The small molecule below binds the protein below.
Small molecule (SMILES): CCOc1cc([C@@H](Nc2ccc3c(N)nccc3c2)C(=O)NCc2ccccc2S(=O)(=O)C(C)C)ccc1OC(C)C

Binding-site contacts:
Ligand atom N11 contacts residue SER192 of chain 1.A at 3.2 Å (h-bond).
Ligand atom O37 contacts residue LYS45 of chain 1.A at 3.3 Å.
Ligand atom O22 contacts residue TRP212 of chain 1.A at 3.6 Å.
Ligand atom C5 contacts residue GLY213 of chain 1.A at 3.5 Å.
Ligand atom C28 contacts residue THR86 of chain 1.A at 3.4 Å.
Ligand atom C7 contacts residue VAL210 of chain 1.A at 3.6 Å (hydrophobic).
Ligand atom C40 contacts residue HIS41 of chain 1.A at 3.6 Å.
Ligand atom C27 contacts residue HIS41 of chain 1.A at 3.4 Å.
Ligand atom O15 contacts residue SER192 of chain 1.A at 3.1 Å (h-bond).
Ligand atom C4 contacts residue TRP212 of chain 1.A at 3.5 Å (hydrophobic).
Ligand atom C8 contacts residue TRP212 of chain 1.A at 3.6 Å (hydrophobic).
Ligand atom N42 contacts residue SER187 of chain 1.A at 2.9 Å (h-bond).
Ligand atom C33 contacts residue HIS41 of chain 1.A at 3.5 Å.
Ligand atom C6 contacts residue GLY215 of chain 1.A at 3.0 Å.
Ligand atom C34 contacts residue HIS41 of chain 1.A at 3.1 Å.
Ligand atom C18 contacts residue TRP212 of chain 1.A at 3.5 Å (hydrophobic).
Ligand atom C3 contacts residue SER187 of chain 1.A at 3.0 Å.
Ligand atom C41 contacts residue LEU25 of chain 1.A at 3.5 Å (hydrophobic).
Ligand atom C3 contacts residue ASP186 of chain 1.A at 3.6 Å.
Ligand atom C28 contacts residue ASP90 of chain 1.A at 3.5 Å.
Ligand atom O15 contacts residue HIS41 of chain 1.A at 2.8 Å (h-bond).
Ligand atom C12 contacts residue LYS189 of chain 1.A at 3.6 Å.
Ligand atom C17 contacts residue SER211 of chain 1.A at 3.6 Å.
Ligand atom C9 contacts residue LYS189 of chain 1.A at 3.6 Å.
Ligand atom C27 contacts residue SER211 of chain 1.A at 3.4 Å.
Ligand atom C1 contacts residue ASP186 of chain 1.A at 3.4 Å.
Ligand atom N42 contacts residue GLY223 of chain 1.A at 3.4 Å.
Ligand atom C3 contacts residue TRP212 of chain 1.A at 3.6 Å (hydrophobic).
Ligand atom C1 contacts residue GLY215 of chain 1.A at 3.5 Å.
Ligand atom C33 contacts residue ASP44 of chain 1.A at 3.5 Å.
Ligand atom N42 contacts residue ASP186 of chain 1.A at 2.9 Å (salt-bridge).
Ligand atom C6 contacts residue GLY213 of chain 1.A at 3.6 Å.
Ligand atom C1 contacts residue GLY213 of chain 1.A at 3.6 Å.
Ligand atom C8 contacts residue SER211 of chain 1.A at 3.4 Å.
Ligand atom N2 contacts residue ASP186 of chain 1.A at 2.7 Å (salt-bridge).
Ligand atom N11 contacts residue SER211 of chain 1.A at 3.6 Å (h-bond).
Ligand atom N11 contacts residue LYS189 of chain 1.A at 3.5 Å.
Ligand atom C1 contacts residue GLN214 of chain 1.A at 3.5 Å.
Ligand atom N2 contacts residue SER187 of chain 1.A at 3.3 Å (h-bond).
Ligand atom C14 contacts residue LYS189 of chain 1.A at 3.5 Å.

Sequence of chain 1.A:
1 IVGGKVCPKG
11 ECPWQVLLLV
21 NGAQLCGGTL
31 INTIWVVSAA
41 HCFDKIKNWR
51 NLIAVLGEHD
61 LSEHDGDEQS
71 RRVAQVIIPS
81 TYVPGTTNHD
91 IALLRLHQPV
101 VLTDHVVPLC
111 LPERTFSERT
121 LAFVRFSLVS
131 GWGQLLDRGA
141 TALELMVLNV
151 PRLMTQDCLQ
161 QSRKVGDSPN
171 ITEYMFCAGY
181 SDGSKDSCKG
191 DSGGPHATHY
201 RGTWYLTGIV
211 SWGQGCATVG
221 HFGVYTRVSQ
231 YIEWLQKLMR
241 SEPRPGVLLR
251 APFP